Sequence of chain 1.A:
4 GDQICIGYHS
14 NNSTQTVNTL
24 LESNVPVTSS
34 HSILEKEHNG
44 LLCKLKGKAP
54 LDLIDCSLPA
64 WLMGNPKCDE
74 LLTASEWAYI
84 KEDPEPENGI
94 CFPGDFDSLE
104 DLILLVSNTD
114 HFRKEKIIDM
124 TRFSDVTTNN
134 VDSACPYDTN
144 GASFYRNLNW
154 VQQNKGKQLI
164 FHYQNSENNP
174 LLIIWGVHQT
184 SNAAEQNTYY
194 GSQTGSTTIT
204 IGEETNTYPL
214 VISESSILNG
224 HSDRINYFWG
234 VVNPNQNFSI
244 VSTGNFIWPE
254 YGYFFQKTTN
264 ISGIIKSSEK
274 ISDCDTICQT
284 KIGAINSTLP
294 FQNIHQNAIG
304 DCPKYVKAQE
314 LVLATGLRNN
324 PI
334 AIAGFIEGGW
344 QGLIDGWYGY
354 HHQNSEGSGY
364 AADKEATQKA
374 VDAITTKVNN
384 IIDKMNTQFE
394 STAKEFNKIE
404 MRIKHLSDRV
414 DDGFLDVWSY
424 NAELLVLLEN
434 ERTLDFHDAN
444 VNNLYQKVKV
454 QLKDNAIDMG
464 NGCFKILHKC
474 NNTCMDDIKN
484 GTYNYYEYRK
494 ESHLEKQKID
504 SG

This protein binds this small molecule.
Small molecule (SMILES): CC(=O)N[C@@H]1[C@@H](O)[C@H](O)[C@@H](CO)O[C@H]1O

Binding-site contacts:
Ligand atom O6 contacts residue GLU490 of chain 1.A at 3.9 Å.
Ligand atom N2 contacts residue THR476 of chain 1.A at 4.2 Å.
Ligand atom N2 contacts residue ASN474 of chain 1.A at 2.9 Å (h-bond).
Ligand atom O7 contacts residue ASN474 of chain 1.A at 4.2 Å.
Ligand atom C2 contacts residue ASN474 of chain 1.A at 2.7 Å.
Ligand atom C5 contacts residue TYR491 of chain 1.A at 4.5 Å (hydrophobic).
Ligand atom C3 contacts residue ASN474 of chain 1.A at 3.8 Å.
Ligand atom C5 contacts residue ASN474 of chain 1.A at 3.4 Å.
Ligand atom C6 contacts residue GLU490 of chain 1.A at 3.5 Å.
Ligand atom C7 contacts residue ASN474 of chain 1.A at 3.8 Å.
Ligand atom C6 contacts residue ASN474 of chain 1.A at 4.2 Å.
Ligand atom C4 contacts residue ASN474 of chain 1.A at 4.2 Å.
Ligand atom C6 contacts residue TYR491 of chain 1.A at 3.4 Å (hydrophobic).
Ligand atom O6 contacts residue TYR491 of chain 1.A at 4.4 Å.
Ligand atom O5 contacts residue ASN474 of chain 1.A at 2.4 Å (h-bond).
Ligand atom C1 contacts residue ASN474 of chain 1.A at 1.4 Å.